The protein below binds the small molecule below.
Small molecule (SMILES): CC(=O)N[C@H]1[C@H](O[C@H]2[C@H](O)[C@@H](NC(C)=O)CO[C@@H]2CO)O[C@H](CO)[C@@H](O)[C@@H]1O

Sequence of chain 1.B:
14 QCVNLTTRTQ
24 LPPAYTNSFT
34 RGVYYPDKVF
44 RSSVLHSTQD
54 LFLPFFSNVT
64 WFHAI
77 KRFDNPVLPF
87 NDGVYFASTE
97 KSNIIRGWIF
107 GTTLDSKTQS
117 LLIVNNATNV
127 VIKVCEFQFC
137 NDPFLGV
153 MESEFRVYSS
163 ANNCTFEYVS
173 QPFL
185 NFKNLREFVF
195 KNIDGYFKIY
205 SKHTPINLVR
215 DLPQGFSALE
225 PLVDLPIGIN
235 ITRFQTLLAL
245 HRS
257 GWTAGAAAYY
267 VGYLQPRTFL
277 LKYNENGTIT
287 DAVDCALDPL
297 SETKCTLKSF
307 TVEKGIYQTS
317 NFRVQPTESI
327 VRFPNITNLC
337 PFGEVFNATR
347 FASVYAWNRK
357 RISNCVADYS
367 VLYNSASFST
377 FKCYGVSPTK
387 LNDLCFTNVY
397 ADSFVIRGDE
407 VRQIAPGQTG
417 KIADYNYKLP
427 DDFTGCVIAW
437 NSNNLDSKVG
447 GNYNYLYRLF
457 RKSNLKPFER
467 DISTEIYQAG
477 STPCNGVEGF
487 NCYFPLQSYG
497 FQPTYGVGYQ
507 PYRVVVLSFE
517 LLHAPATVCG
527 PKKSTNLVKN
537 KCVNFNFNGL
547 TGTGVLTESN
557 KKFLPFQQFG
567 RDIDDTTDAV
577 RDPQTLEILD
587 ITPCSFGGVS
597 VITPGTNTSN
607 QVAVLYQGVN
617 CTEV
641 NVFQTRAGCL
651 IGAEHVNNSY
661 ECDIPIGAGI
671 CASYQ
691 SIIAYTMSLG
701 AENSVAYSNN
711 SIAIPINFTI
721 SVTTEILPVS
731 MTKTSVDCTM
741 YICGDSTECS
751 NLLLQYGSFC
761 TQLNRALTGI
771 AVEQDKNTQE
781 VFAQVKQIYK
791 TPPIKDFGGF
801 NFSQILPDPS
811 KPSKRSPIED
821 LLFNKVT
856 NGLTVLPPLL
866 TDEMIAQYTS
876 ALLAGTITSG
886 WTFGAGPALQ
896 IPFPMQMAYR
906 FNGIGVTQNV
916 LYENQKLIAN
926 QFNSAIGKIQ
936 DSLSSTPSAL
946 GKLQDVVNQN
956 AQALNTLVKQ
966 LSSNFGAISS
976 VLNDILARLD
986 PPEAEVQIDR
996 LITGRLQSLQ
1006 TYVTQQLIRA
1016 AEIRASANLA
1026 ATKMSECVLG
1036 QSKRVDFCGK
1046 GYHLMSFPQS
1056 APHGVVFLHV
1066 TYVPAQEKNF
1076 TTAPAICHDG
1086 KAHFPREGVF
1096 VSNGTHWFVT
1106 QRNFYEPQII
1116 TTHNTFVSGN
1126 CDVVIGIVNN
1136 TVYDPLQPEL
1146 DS

Binding-site contacts:
Ligand atom N2 contacts residue ASN1098 of chain 1.B at 2.9 Å (h-bond).
Ligand atom C3 contacts residue HIS1101 of chain 1.B at 3.5 Å.
Ligand atom C7 contacts residue ASN1098 of chain 1.B at 3.4 Å.
Ligand atom C1 contacts residue PHE1103 of chain 1.B at 4.1 Å (hydrophobic).
Ligand atom O3 contacts residue HIS1101 of chain 1.B at 4.4 Å.
Ligand atom C1 contacts residue ASN1098 of chain 1.B at 1.4 Å.
Ligand atom C8 contacts residue THR1100 of chain 1.B at 3.8 Å.
Ligand atom O3 contacts residue THR1100 of chain 1.B at 4.1 Å.
Ligand atom C8 contacts residue ASN1098 of chain 1.B at 3.5 Å.
Ligand atom C5 contacts residue PHE1103 of chain 1.B at 3.7 Å (hydrophobic).
Ligand atom C6 contacts residue PHE1103 of chain 1.B at 3.6 Å (hydrophobic).
Ligand atom C5 contacts residue ASN1098 of chain 1.B at 3.7 Å.
Ligand atom O5 contacts residue ASN1098 of chain 1.B at 2.4 Å (h-bond).
Ligand atom C1 contacts residue HIS1101 of chain 1.B at 4.3 Å.
Ligand atom O7 contacts residue HIS1101 of chain 1.B at 3.4 Å.
Ligand atom C4 contacts residue ASN1098 of chain 1.B at 4.2 Å.
Ligand atom C5 contacts residue HIS1101 of chain 1.B at 3.5 Å.
Ligand atom C2 contacts residue HIS1101 of chain 1.B at 4.4 Å.
Ligand atom C6 contacts residue HIS1101 of chain 1.B at 4.4 Å.
Ligand atom C8 contacts residue GLY1099 of chain 1.B at 4.3 Å.
Ligand atom O5 contacts residue PHE1103 of chain 1.B at 3.7 Å.
Ligand atom C2 contacts residue ASN1098 of chain 1.B at 2.5 Å.
Ligand atom N2 contacts residue THR1100 of chain 1.B at 3.0 Å (h-bond).
Ligand atom O5 contacts residue HIS1101 of chain 1.B at 4.4 Å.
Ligand atom C7 contacts residue THR1100 of chain 1.B at 3.9 Å.
Ligand atom C2 contacts residue THR1100 of chain 1.B at 3.9 Å.
Ligand atom C3 contacts residue ASN1098 of chain 1.B at 3.8 Å.
Ligand atom O4 contacts residue HIS1101 of chain 1.B at 3.4 Å (h-bond).
Ligand atom C3 contacts residue THR1100 of chain 1.B at 3.9 Å.
Ligand atom O7 contacts residue ASN1098 of chain 1.B at 3.5 Å (h-bond).
Ligand atom C4 contacts residue HIS1101 of chain 1.B at 3.7 Å.
Ligand atom C1 contacts residue THR1100 of chain 1.B at 4.4 Å.
Ligand atom C7 contacts residue HIS1101 of chain 1.B at 4.0 Å.